This protein binds this small molecule.
Small molecule (SMILES): Nc1ccn([C@H]2C[C@H](O)[C@@H](COP(=O)(O)O)O2)c(=O)n1

Binding-site contacts:
Ligand atom OP1 contacts residue DA4 of chain 1.D at 2.2 Å.
Ligand atom O5' contacts residue DA4 of chain 1.D at 4.0 Å.
Ligand atom C5' contacts residue DA4 of chain 1.D at 4.0 Å.
Ligand atom C3' contacts residue DA4 of chain 1.D at 3.3 Å.
Ligand atom O3' contacts residue DA4 of chain 1.D at 4.2 Å.
Ligand atom P contacts residue DA4 of chain 1.D at 3.2 Å.
Ligand atom C2' contacts residue DA4 of chain 1.D at 3.5 Å.
Ligand atom OP2 contacts residue DA4 of chain 1.D at 3.6 Å.
Ligand atom C4' contacts residue DA4 of chain 1.D at 4.3 Å.